Sequence of chain 1.C:
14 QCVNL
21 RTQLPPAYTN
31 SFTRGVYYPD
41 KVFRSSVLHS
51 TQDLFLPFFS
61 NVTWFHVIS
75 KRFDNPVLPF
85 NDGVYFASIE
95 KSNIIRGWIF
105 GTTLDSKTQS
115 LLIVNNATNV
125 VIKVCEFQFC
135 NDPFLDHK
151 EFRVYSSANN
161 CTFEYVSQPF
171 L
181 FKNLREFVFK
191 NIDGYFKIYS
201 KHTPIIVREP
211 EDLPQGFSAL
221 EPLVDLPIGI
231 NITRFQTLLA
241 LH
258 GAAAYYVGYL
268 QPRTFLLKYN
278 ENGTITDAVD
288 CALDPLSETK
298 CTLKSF

This protein binds this small molecule.
Small molecule (SMILES): CC(=O)N[C@@H]1[C@@H](O)[C@H](O)[C@@H](CO)O[C@H]1O

Binding-site contacts:
Ligand atom C8 contacts residue VAL16 of chain 1.C at 4.2 Å (hydrophobic).
Ligand atom C8 contacts residue CYS15 of chain 1.C at 3.6 Å (hydrophobic).
Ligand atom N2 contacts residue VAL16 of chain 1.C at 4.3 Å.
Ligand atom C3 contacts residue ASN17 of chain 1.C at 3.8 Å.
Ligand atom C1 contacts residue CYS15 of chain 1.C at 4.1 Å (hydrophobic).
Ligand atom N2 contacts residue CYS15 of chain 1.C at 3.0 Å (h-bond).
Ligand atom C5 contacts residue ASN17 of chain 1.C at 3.7 Å.
Ligand atom O6 contacts residue ASN17 of chain 1.C at 4.4 Å.
Ligand atom N2 contacts residue ASN17 of chain 1.C at 2.9 Å (h-bond).
Ligand atom C2 contacts residue CYS15 of chain 1.C at 4.0 Å (hydrophobic).
Ligand atom C1 contacts residue ASN17 of chain 1.C at 1.5 Å.
Ligand atom C7 contacts residue ASN17 of chain 1.C at 3.8 Å.
Ligand atom C2 contacts residue ASN17 of chain 1.C at 2.5 Å.
Ligand atom O7 contacts residue ASN17 of chain 1.C at 4.1 Å.
Ligand atom C3 contacts residue CYS15 of chain 1.C at 4.3 Å (hydrophobic).
Ligand atom C4 contacts residue ASN17 of chain 1.C at 4.3 Å.
Ligand atom C7 contacts residue CYS15 of chain 1.C at 3.8 Å (hydrophobic).
Ligand atom O5 contacts residue ASN17 of chain 1.C at 2.4 Å (h-bond).